A small-molecule ligand and the protein it binds are described below.
Small molecule (SMILES): O=c1ccn([C@@H]2O[C@H](CO[P](=O)(O)O[C@H]3[C@@H](O)[C@H](n4ccc(=O)[nH]c4=O)O[C@@H]3CO[P](=O)(O)O[C@H]3[C@@H](O)[C@H](n4ccc(=O)[nH]c4=O)O[C@@H]3CO[P](=O)(O)O[C@H]3[C@@H](O)[C@H](n4ccc(=O)[nH]c4=O)O[C@@H]3CO)[C@@H](O)[C@H]2O)c(=O)[nH]1

Sequence of chain 1.O:
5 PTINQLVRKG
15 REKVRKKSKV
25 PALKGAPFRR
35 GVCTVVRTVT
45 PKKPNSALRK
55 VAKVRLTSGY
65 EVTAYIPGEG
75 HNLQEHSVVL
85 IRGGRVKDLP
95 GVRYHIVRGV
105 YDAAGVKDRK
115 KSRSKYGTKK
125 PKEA

Binding-site contacts:
Ligand atom C1' contacts residue MG1 of chain 1.XC at 3.3 Å.
Ligand atom O4' contacts residue MG1 of chain 1.XC at 3.1 Å.
Ligand atom O5' contacts residue U6 of chain 1.B at 2.6 Å (h-bond).
Ligand atom C4' contacts residue MG1 of chain 1.XC at 3.6 Å.
Ligand atom C5' contacts residue U6 of chain 1.B at 3.2 Å.
Ligand atom O2' contacts residue MG1 of chain 1.XC at 3.2 Å.
Ligand atom O3' contacts residue PRO48 of chain 1.O at 4.1 Å.
Ligand atom C3' contacts residue MG1 of chain 1.XC at 4.4 Å.
Ligand atom C2' contacts residue MG1 of chain 1.XC at 3.8 Å.